Sequence of chain 2.B:
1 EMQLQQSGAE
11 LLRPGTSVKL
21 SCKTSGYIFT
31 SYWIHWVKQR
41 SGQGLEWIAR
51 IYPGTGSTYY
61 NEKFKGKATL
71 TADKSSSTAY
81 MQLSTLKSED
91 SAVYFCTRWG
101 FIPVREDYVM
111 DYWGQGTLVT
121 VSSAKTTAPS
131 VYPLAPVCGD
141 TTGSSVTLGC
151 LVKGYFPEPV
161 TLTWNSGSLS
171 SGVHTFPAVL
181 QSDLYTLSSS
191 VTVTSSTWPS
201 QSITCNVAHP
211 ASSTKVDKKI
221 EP

Binding-site contacts:
Ligand atom C10 contacts residue TYR37 of chain 2.A at 3.9 Å (hydrophobic).
Ligand atom C6 contacts residue TRP99 of chain 2.B at 3.9 Å (hydrophobic).
Ligand atom O8 contacts residue TYR101 of chain 2.A at 2.9 Å (h-bond).
Ligand atom C2 contacts residue HIS35 of chain 2.B at 3.7 Å.
Ligand atom C2 contacts residue TRP99 of chain 2.B at 3.3 Å (hydrophobic).
Ligand atom O7 contacts residue PHE99 of chain 2.A at 3.6 Å.
Ligand atom O3 contacts residue TRP99 of chain 2.B at 3.6 Å.
Ligand atom C12 contacts residue TYR31 of chain 2.A at 3.6 Å (hydrophobic).
Ligand atom C8 contacts residue TYR37 of chain 2.A at 3.8 Å (hydrophobic).
Ligand atom O3 contacts residue ASN39 of chain 2.A at 3.2 Å (h-bond).
Ligand atom C3 contacts residue TRP99 of chain 2.B at 3.5 Å (hydrophobic).
Ligand atom O4 contacts residue TRP47 of chain 2.B at 3.8 Å.
Ligand atom O1 contacts residue GLY96 of chain 2.A at 3.4 Å.
Ligand atom O2 contacts residue PHE101 of chain 2.B at 3.4 Å.
Ligand atom C4 contacts residue TRP99 of chain 2.B at 3.7 Å (hydrophobic).
Ligand atom C10 contacts residue GLY96 of chain 2.A at 3.5 Å.
Ligand atom C3 contacts residue TYR101 of chain 2.A at 3.9 Å (hydrophobic).
Ligand atom C5 contacts residue TRP99 of chain 2.B at 3.7 Å (hydrophobic).
Ligand atom O3 contacts residue TYR108 of chain 2.B at 2.7 Å (h-bond).
Ligand atom C2 contacts residue TYR101 of chain 2.A at 3.5 Å (hydrophobic).
Ligand atom C8 contacts residue TYR108 of chain 2.B at 3.6 Å (hydrophobic).
Ligand atom O1 contacts residue TYR101 of chain 2.A at 3.9 Å.
Ligand atom C8 contacts residue GLY96 of chain 2.A at 3.8 Å.
Ligand atom C1 contacts residue TRP99 of chain 2.B at 3.8 Å (hydrophobic).
Ligand atom P1 contacts residue TYR108 of chain 2.B at 3.5 Å.
Ligand atom O5 contacts residue TRP99 of chain 2.B at 3.9 Å.
Ligand atom C11 contacts residue GLY96 of chain 2.A at 3.7 Å.
Ligand atom C1 contacts residue TYR101 of chain 2.A at 3.5 Å (hydrophobic).
Ligand atom P1 contacts residue TRP99 of chain 2.B at 3.6 Å.
Ligand atom N2 contacts residue GLY96 of chain 2.A at 3.1 Å (h-bond).
Ligand atom O5 contacts residue PHE103 of chain 2.A at 3.1 Å.
Ligand atom O2 contacts residue TRP99 of chain 2.B at 2.8 Å (h-bond).
Ligand atom C6 contacts residue ASN39 of chain 2.A at 3.8 Å.
Ligand atom C5 contacts residue VAL94 of chain 2.A at 3.6 Å (hydrophobic).
Ligand atom C9 contacts residue GLY96 of chain 2.A at 3.5 Å.
Ligand atom O4 contacts residue VAL37 of chain 2.B at 3.6 Å.
Ligand atom O4 contacts residue TRP99 of chain 2.B at 3.7 Å.
Ligand atom C6 contacts residue TYR101 of chain 2.A at 3.9 Å (hydrophobic).
Ligand atom C3 contacts residue HIS35 of chain 2.B at 3.5 Å.
Ligand atom N1 contacts residue TRP99 of chain 2.B at 3.8 Å.

Sequence of chain 2.A:
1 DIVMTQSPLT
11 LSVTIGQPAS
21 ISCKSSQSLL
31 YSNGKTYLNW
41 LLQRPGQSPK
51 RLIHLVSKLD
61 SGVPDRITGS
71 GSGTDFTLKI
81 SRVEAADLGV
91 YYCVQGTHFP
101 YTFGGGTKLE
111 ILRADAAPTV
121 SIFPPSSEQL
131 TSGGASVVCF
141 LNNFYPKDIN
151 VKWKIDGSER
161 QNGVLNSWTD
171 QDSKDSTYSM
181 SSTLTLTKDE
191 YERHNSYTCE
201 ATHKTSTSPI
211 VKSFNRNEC

This small molecule binds to this protein.
Small molecule (SMILES): O=C(O)CNC(=O)CCC[P](=O)(O)Oc1ccc([N+](=O)[O-])cc1